Sequence of chain 1.A:
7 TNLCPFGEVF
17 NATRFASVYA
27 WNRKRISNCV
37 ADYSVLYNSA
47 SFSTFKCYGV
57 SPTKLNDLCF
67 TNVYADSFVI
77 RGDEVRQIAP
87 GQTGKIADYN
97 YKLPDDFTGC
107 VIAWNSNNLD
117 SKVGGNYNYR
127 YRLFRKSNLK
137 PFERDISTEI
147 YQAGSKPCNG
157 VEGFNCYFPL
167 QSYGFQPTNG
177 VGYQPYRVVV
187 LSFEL

Binding-site contacts:
Ligand atom C4 contacts residue SER93 of chain 1.C at 4.3 Å.
Ligand atom C5 contacts residue TRP105 of chain 1.B at 3.9 Å (hydrophobic).
Ligand atom C8 contacts residue PHE16 of chain 1.A at 3.7 Å (hydrophobic).
Ligand atom C3 contacts residue ASN17 of chain 1.A at 3.8 Å.
Ligand atom C1 contacts residue ASN17 of chain 1.A at 1.4 Å.
Ligand atom C6 contacts residue TRP105 of chain 1.B at 4.0 Å (hydrophobic).
Ligand atom N2 contacts residue GLY13 of chain 1.A at 4.3 Å.
Ligand atom O5 contacts residue ASN17 of chain 1.A at 2.3 Å (h-bond).
Ligand atom C6 contacts residue SER93 of chain 1.C at 4.1 Å.
Ligand atom O7 contacts residue GLY13 of chain 1.A at 4.3 Å.
Ligand atom C5 contacts residue ASN17 of chain 1.A at 3.6 Å.
Ligand atom O6 contacts residue TRP105 of chain 1.B at 3.9 Å.
Ligand atom C5 contacts residue TRP105 of chain 1.B at 4.5 Å (hydrophobic).
Ligand atom C8 contacts residue LEU42 of chain 1.A at 4.2 Å (hydrophobic).
Ligand atom C8 contacts residue GLY13 of chain 1.A at 3.9 Å.
Ligand atom O5 contacts residue TRP105 of chain 1.B at 3.4 Å.
Ligand atom O3 contacts residue TRP105 of chain 1.B at 4.0 Å.
Ligand atom C4 contacts residue TRP105 of chain 1.B at 3.7 Å (hydrophobic).
Ligand atom C3 contacts residue TRP105 of chain 1.B at 3.6 Å (hydrophobic).
Ligand atom N2 contacts residue ASN17 of chain 1.A at 2.9 Å (h-bond).
Ligand atom O4 contacts residue SER93 of chain 1.C at 3.8 Å.
Ligand atom C4 contacts residue ASN92 of chain 1.C at 3.5 Å.
Ligand atom C6 contacts residue TRP105 of chain 1.B at 4.2 Å (hydrophobic).
Ligand atom O4 contacts residue ASN92 of chain 1.C at 3.1 Å (h-bond).
Ligand atom C1 contacts residue TRP105 of chain 1.B at 4.2 Å (hydrophobic).
Ligand atom C2 contacts residue ASN17 of chain 1.A at 2.4 Å.
Ligand atom C4 contacts residue ASN17 of chain 1.A at 4.2 Å.
Ligand atom C6 contacts residue LEU94 of chain 1.C at 3.8 Å (hydrophobic).
Ligand atom C8 contacts residue PHE12 of chain 1.A at 3.4 Å (hydrophobic).
Ligand atom C7 contacts residue GLY13 of chain 1.A at 4.0 Å.
Ligand atom C3 contacts residue ASN92 of chain 1.C at 4.3 Å.
Ligand atom O3 contacts residue ASN92 of chain 1.C at 3.8 Å.
Ligand atom C7 contacts residue ASN17 of chain 1.A at 4.0 Å.
Ligand atom C7 contacts residue PHE12 of chain 1.A at 4.3 Å (hydrophobic).

Sequence of chain 1.C:
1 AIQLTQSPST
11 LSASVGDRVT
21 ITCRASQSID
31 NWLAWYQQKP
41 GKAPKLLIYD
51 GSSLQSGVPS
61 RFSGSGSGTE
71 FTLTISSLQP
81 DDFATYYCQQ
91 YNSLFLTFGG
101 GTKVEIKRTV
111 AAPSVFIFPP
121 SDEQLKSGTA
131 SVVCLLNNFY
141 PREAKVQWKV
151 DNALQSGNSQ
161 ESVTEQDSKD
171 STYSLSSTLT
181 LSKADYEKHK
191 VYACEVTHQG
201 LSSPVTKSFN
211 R

The small molecule below binds the protein below.
Small molecule (SMILES): CC(=O)N[C@H]1[C@H](O[C@H]2[C@H](O)[C@@H](NC(C)=O)CO[C@@H]2CO[C@@H]2O[C@@H](C)[C@@H](O)[C@@H](O)[C@@H]2O)O[C@H](CO)[C@@H](O[C@@H]2O[C@H](CO)[C@@H](O)[C@H](O)[C@@H]2O)[C@@H]1O

Sequence of chain 1.B:
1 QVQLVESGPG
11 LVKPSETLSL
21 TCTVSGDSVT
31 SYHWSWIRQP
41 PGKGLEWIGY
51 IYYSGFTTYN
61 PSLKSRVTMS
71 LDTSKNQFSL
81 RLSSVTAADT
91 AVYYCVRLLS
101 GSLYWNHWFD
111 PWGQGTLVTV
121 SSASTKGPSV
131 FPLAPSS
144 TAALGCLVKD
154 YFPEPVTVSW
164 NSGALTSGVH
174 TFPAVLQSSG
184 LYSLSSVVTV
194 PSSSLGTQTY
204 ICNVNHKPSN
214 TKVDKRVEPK